This small molecule binds to this protein.
Small molecule (SMILES): CC(=O)N[C@@H]1[C@@H](O)[C@H](O)[C@@H](CO)O[C@H]1O

Sequence of chain 1.D:
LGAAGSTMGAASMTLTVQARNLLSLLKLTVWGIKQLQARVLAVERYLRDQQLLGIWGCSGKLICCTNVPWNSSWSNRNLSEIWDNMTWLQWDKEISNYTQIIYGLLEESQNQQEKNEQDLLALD

Sequence of chain 1.A:
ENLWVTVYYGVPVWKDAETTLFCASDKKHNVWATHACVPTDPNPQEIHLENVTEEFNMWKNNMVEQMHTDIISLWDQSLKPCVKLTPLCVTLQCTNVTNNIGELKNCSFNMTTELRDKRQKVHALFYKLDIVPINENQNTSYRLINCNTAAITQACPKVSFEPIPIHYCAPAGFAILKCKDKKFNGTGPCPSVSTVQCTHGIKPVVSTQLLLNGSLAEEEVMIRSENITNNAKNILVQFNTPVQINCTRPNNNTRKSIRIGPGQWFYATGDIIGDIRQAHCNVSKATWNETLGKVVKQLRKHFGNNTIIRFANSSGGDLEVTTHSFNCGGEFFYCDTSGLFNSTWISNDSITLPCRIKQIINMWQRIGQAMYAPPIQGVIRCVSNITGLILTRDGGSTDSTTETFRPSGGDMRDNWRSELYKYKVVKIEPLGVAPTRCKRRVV

Binding-site contacts:
Ligand atom C4 contacts residue ASN51 of chain 1.A at 4.3 Å.
Ligand atom C7 contacts residue ASN51 of chain 1.A at 3.4 Å.
Ligand atom O5 contacts residue ASN51 of chain 1.A at 2.4 Å (h-bond).
Ligand atom C1 contacts residue ASN51 of chain 1.A at 1.4 Å.
Ligand atom C8 contacts residue SER10 of chain 1.D at 4.3 Å.
Ligand atom O7 contacts residue SER10 of chain 1.D at 3.9 Å.
Ligand atom C5 contacts residue ASN51 of chain 1.A at 3.7 Å.
Ligand atom C3 contacts residue ASN51 of chain 1.A at 3.8 Å.
Ligand atom C2 contacts residue ASN51 of chain 1.A at 2.5 Å.
Ligand atom O7 contacts residue ASN51 of chain 1.A at 3.5 Å (h-bond).
Ligand atom N2 contacts residue ASN51 of chain 1.A at 2.9 Å (h-bond).